Sequence of chain 1.C:
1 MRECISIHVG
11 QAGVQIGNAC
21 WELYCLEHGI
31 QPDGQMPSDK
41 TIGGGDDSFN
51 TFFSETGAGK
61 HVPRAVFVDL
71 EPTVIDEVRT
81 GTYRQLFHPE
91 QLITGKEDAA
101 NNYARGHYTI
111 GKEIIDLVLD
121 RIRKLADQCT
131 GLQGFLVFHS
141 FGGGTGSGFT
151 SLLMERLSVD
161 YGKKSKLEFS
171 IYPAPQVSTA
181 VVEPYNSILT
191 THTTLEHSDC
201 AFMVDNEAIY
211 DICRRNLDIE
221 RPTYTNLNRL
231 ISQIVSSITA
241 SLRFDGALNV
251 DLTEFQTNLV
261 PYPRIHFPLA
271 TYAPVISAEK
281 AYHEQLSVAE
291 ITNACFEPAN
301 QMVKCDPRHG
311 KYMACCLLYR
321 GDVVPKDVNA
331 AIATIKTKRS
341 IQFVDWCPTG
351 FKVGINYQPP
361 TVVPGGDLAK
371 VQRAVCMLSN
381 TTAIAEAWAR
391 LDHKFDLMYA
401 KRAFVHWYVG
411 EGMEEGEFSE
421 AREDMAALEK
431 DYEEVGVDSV

The small molecule below binds the protein below.
Small molecule (SMILES): COc1cc(C(=O)c2cnc(-c3c[nH]c4cccc(C)c34)[nH]2)cc(OC)c1OC

Sequence of chain 1.D:
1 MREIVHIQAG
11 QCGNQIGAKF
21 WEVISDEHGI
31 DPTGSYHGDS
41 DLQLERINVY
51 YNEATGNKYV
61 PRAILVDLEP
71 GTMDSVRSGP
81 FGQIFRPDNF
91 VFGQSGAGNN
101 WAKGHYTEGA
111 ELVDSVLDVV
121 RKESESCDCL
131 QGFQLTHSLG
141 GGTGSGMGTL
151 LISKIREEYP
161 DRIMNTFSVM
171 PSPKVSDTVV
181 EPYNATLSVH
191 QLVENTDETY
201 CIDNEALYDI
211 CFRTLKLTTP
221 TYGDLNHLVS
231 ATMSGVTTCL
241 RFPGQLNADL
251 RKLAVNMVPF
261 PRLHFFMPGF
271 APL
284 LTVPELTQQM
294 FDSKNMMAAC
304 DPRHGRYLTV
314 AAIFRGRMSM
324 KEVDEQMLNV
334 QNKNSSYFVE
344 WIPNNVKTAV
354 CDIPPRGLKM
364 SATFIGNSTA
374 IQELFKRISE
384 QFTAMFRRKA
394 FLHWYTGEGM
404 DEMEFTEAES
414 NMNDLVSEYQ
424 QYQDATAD

Binding-site contacts:
Ligand atom C47 contacts residue LEU253 of chain 1.D at 3.7 Å (hydrophobic).
Ligand atom O25 contacts residue LYS252 of chain 1.D at 3.5 Å.
Ligand atom C26 contacts residue ASN256 of chain 1.D at 3.4 Å.
Ligand atom C42 contacts residue ASN348 of chain 1.D at 3.4 Å.
Ligand atom C46 contacts residue ASN256 of chain 1.D at 3.5 Å.
Ligand atom C09 contacts residue CYS239 of chain 1.D at 3.5 Å (hydrophobic).
Ligand atom C03 contacts residue ALA352 of chain 1.D at 3.7 Å (hydrophobic).
Ligand atom C33 contacts residue LYS350 of chain 1.D at 3.4 Å.
Ligand atom O25 contacts residue ALA248 of chain 1.D at 3.1 Å.
Ligand atom C36 contacts residue ASN256 of chain 1.D at 3.8 Å.
Ligand atom C35 contacts residue ASN256 of chain 1.D at 3.5 Å.
Ligand atom C33 contacts residue ASN256 of chain 1.D at 3.4 Å.
Ligand atom C09 contacts residue VAL236 of chain 1.D at 3.2 Å (hydrophobic).
Ligand atom C21 contacts residue ALA248 of chain 1.D at 3.7 Å (hydrophobic).
Ligand atom C24 contacts residue ALA248 of chain 1.D at 3.7 Å (hydrophobic).
Ligand atom C13 contacts residue LEU253 of chain 1.D at 3.7 Å (hydrophobic).
Ligand atom O14 contacts residue VAL236 of chain 1.D at 3.6 Å.
Ligand atom C15 contacts residue LEU240 of chain 1.D at 3.6 Å (hydrophobic).
Ligand atom C15 contacts residue LEU253 of chain 1.D at 3.8 Å (hydrophobic).
Ligand atom N38 contacts residue LYS350 of chain 1.D at 3.8 Å.
Ligand atom C36 contacts residue LYS350 of chain 1.D at 3.8 Å.
Ligand atom C44 contacts residue VAL313 of chain 1.D at 3.4 Å (hydrophobic).
Ligand atom C42 contacts residue VAL313 of chain 1.D at 3.3 Å (hydrophobic).
Ligand atom N31 contacts residue ASN256 of chain 1.D at 3.2 Å (h-bond).
Ligand atom C34 contacts residue LYS350 of chain 1.D at 3.4 Å.
Ligand atom C46 contacts residue LYS350 of chain 1.D at 3.8 Å.
Ligand atom C35 contacts residue LYS350 of chain 1.D at 3.8 Å.
Ligand atom N38 contacts residue VAL181 of chain 1.C at 3.8 Å.
Ligand atom C29 contacts residue ASN256 of chain 1.D at 3.8 Å.
Ligand atom C19 contacts residue LEU253 of chain 1.D at 3.7 Å (hydrophobic).
Ligand atom N31 contacts residue THR179 of chain 1.C at 2.9 Å (h-bond).
Ligand atom C09 contacts residue ILE316 of chain 1.D at 3.6 Å (hydrophobic).
Ligand atom C36 contacts residue ALA180 of chain 1.C at 3.5 Å (hydrophobic).
Ligand atom C44 contacts residue MET257 of chain 1.D at 3.6 Å (hydrophobic).
Ligand atom O08 contacts residue VAL236 of chain 1.D at 3.5 Å (h-bond).
Ligand atom O25 contacts residue ASP249 of chain 1.D at 3.3 Å (salt-bridge).
Ligand atom C40 contacts residue LYS350 of chain 1.D at 3.6 Å.
Ligand atom C29 contacts residue LYS252 of chain 1.D at 3.8 Å.
Ligand atom C19 contacts residue ALA248 of chain 1.D at 3.7 Å (hydrophobic).
Ligand atom C36 contacts residue THR179 of chain 1.C at 3.4 Å.